A small-molecule ligand and the protein it binds are described below.
Small molecule (SMILES): CC1=N[C@@H]2[C@@H](O)[C@H](O)[C@@H](CO)O[C@@H]2S1

Binding-site contacts:
Ligand atom C8 contacts residue ASP39 of chain 1.O at 3.9 Å.
Ligand atom C5 contacts residue TRP174 of chain 1.O at 3.6 Å (hydrophobic).
Ligand atom C6 contacts residue TRP174 of chain 1.O at 3.9 Å (hydrophobic).
Ligand atom S1 contacts residue TYR135 of chain 1.O at 2.8 Å (h-bond).
Ligand atom O3 contacts residue ARG90 of chain 1.N at 2.7 Å (salt-bridge).
Ligand atom C3 contacts residue GLU40 of chain 1.O at 3.7 Å.
Ligand atom C4 contacts residue GLU176 of chain 1.O at 3.3 Å.
Ligand atom C6 contacts residue ASP137 of chain 1.O at 3.2 Å.
Ligand atom C8 contacts residue TRP174 of chain 1.O at 4.0 Å (hydrophobic).
Ligand atom N2 contacts residue ASP39 of chain 1.O at 3.4 Å (salt-bridge).
Ligand atom O3 contacts residue HIS173 of chain 1.N at 3.5 Å.
Ligand atom O3 contacts residue TRP174 of chain 1.O at 3.3 Å.
Ligand atom O6 contacts residue TYR135 of chain 1.O at 3.7 Å.
Ligand atom C7 contacts residue TRP174 of chain 1.O at 3.8 Å (hydrophobic).
Ligand atom C6 contacts residue GLU176 of chain 1.O at 3.6 Å.
Ligand atom C3 contacts residue TRP174 of chain 1.O at 3.4 Å (hydrophobic).
Ligand atom N2 contacts residue GLU40 of chain 1.O at 2.8 Å (salt-bridge).
Ligand atom O6 contacts residue LEU138 of chain 1.O at 4.0 Å.
Ligand atom C7 contacts residue TRP109 of chain 1.O at 3.7 Å (hydrophobic).
Ligand atom C7 contacts residue GLU40 of chain 1.O at 3.9 Å.
Ligand atom C8 contacts residue TRP90 of chain 1.O at 4.0 Å (hydrophobic).
Ligand atom O3 contacts residue GLU40 of chain 1.O at 3.7 Å.
Ligand atom C8 contacts residue TRP109 of chain 1.O at 3.2 Å (hydrophobic).
Ligand atom S1 contacts residue TRP174 of chain 1.O at 4.0 Å.
Ligand atom N2 contacts residue TRP174 of chain 1.O at 4.0 Å.
Ligand atom O4 contacts residue TRP174 of chain 1.O at 2.7 Å.
Ligand atom C4 contacts residue TRP174 of chain 1.O at 3.5 Å (hydrophobic).
Ligand atom O4 contacts residue ARG90 of chain 1.N at 2.7 Å (salt-bridge).
Ligand atom C2 contacts residue GLU40 of chain 1.O at 2.6 Å.
Ligand atom S1 contacts residue TRP109 of chain 1.O at 3.3 Å.
Ligand atom C7 contacts residue ASP39 of chain 1.O at 4.0 Å.
Ligand atom C1 contacts residue GLU40 of chain 1.O at 3.5 Å.
Ligand atom C5 contacts residue GLU176 of chain 1.O at 4.0 Å.
Ligand atom O4 contacts residue GLU176 of chain 1.O at 3.0 Å (salt-bridge).
Ligand atom C8 contacts residue TYR135 of chain 1.O at 3.4 Å (hydrophobic).
Ligand atom C1 contacts residue TRP109 of chain 1.O at 4.0 Å (hydrophobic).
Ligand atom C7 contacts residue TYR135 of chain 1.O at 3.6 Å (hydrophobic).
Ligand atom C3 contacts residue ARG90 of chain 1.N at 3.5 Å.
Ligand atom O6 contacts residue ASP137 of chain 1.O at 3.0 Å (salt-bridge).
Ligand atom C4 contacts residue ARG90 of chain 1.N at 3.2 Å.

Sequence of chain 1.O:
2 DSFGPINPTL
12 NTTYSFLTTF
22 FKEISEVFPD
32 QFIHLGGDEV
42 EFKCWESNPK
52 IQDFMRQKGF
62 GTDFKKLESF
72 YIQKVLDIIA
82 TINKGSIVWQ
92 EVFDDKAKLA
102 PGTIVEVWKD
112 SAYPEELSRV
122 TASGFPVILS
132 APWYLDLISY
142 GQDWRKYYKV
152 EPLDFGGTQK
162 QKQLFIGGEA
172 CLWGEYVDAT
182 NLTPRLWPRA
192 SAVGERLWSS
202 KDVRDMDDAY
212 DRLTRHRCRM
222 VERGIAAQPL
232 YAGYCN

Sequence of chain 1.L:
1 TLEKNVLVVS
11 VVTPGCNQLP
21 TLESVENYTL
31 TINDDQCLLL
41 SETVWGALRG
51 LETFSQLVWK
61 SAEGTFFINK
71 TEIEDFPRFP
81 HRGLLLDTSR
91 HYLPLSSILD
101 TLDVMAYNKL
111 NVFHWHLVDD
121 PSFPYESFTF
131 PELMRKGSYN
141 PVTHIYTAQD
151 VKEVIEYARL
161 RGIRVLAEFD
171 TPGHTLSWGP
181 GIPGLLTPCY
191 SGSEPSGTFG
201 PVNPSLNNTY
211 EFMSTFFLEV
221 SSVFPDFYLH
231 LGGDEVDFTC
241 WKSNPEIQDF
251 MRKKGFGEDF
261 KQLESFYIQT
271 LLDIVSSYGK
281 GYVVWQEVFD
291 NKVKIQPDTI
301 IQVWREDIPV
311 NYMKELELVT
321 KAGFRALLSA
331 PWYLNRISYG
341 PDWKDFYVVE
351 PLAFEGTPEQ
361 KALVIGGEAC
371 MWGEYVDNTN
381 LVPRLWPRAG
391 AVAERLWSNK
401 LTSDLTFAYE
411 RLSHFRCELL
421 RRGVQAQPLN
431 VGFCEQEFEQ

Sequence of chain 1.N:
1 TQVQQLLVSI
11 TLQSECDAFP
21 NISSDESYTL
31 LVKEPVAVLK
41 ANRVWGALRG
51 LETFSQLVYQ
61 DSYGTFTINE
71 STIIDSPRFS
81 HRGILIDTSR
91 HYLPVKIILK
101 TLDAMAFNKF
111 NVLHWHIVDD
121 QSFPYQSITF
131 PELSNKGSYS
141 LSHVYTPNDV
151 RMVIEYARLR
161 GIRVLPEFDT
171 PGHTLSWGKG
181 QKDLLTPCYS